Sequence of chain 2.B:
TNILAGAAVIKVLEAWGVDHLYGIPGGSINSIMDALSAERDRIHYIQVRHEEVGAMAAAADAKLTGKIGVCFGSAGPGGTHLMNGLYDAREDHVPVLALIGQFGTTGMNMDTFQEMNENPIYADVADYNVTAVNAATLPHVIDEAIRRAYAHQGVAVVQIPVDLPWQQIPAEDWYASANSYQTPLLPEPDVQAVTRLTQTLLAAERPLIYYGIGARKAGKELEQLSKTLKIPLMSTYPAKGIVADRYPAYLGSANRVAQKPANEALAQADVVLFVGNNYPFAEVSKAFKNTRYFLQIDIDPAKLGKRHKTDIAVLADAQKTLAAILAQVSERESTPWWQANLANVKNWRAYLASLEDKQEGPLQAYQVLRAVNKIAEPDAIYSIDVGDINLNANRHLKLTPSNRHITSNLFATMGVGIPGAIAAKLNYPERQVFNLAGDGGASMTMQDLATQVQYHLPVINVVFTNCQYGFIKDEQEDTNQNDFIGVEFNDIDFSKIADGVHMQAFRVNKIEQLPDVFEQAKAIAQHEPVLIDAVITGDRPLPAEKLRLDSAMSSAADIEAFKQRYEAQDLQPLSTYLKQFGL

The small molecule below binds the protein below.
Small molecule (SMILES): CC(=O)C(=O)O

Binding-site contacts:
Ligand atom C contacts residue ASP558 of chain 2.B at 3.9 Å.
Ligand atom CB contacts residue LEU555 of chain 2.B at 3.0 Å (hydrophobic).
Ligand atom CA contacts residue MET561 of chain 2.B at 3.8 Å (hydrophobic).
Ligand atom CA contacts residue SER562 of chain 2.B at 3.4 Å.
Ligand atom O3 contacts residue LEU555 of chain 2.B at 3.5 Å (h-bond).
Ligand atom OXT contacts residue PRO581 of chain 2.B at 4.5 Å.
Ligand atom O3 contacts residue SER562 of chain 2.B at 2.6 Å (h-bond).
Ligand atom O contacts residue MET561 of chain 2.B at 3.7 Å.
Ligand atom CA contacts residue LEU555 of chain 2.B at 3.0 Å (hydrophobic).
Ligand atom CA contacts residue ARG556 of chain 2.B at 4.0 Å.
Ligand atom OXT contacts residue ARG556 of chain 2.B at 4.0 Å.
Ligand atom C contacts residue LEU557 of chain 2.B at 3.9 Å (hydrophobic).
Ligand atom C contacts residue LEU555 of chain 2.B at 3.3 Å (hydrophobic).
Ligand atom OXT contacts residue LEU555 of chain 2.B at 3.7 Å.
Ligand atom OXT contacts residue ASP558 of chain 2.B at 3.2 Å (salt-bridge).
Ligand atom OXT contacts residue LEU557 of chain 2.B at 3.0 Å (h-bond).
Ligand atom O3 contacts residue LEU557 of chain 2.B at 3.2 Å (h-bond).
Ligand atom O3 contacts residue MET561 of chain 2.B at 3.7 Å.
Ligand atom C contacts residue ARG556 of chain 2.B at 4.3 Å.
Ligand atom O3 contacts residue ASP558 of chain 2.B at 3.1 Å (salt-bridge).
Ligand atom O3 contacts residue ARG556 of chain 2.B at 3.5 Å.
Ligand atom O contacts residue LEU555 of chain 2.B at 3.7 Å.
Ligand atom CB contacts residue MET561 of chain 2.B at 3.6 Å (hydrophobic).
Ligand atom CB contacts residue ARG556 of chain 2.B at 3.8 Å.
Ligand atom CA contacts residue LEU557 of chain 2.B at 3.9 Å (hydrophobic).
Ligand atom CA contacts residue ASP558 of chain 2.B at 3.9 Å.
Ligand atom CB contacts residue SER562 of chain 2.B at 3.4 Å.
Ligand atom C contacts residue MET561 of chain 2.B at 3.9 Å (hydrophobic).